Binding-site contacts:
Ligand atom O1G contacts residue SER165 of chain 1.B at 2.3 Å (h-bond).
Ligand atom N9 contacts residue ASN111 of chain 1.B at 3.3 Å (h-bond).
Ligand atom O2B contacts residue SER165 of chain 1.B at 3.8 Å.
Ligand atom O3A contacts residue GLY168 of chain 1.B at 3.5 Å.
Ligand atom O3G contacts residue ASP437 of chain 1.B at 3.1 Å (salt-bridge).
Ligand atom C8 contacts residue ASN111 of chain 1.B at 2.8 Å.
Ligand atom N6 contacts residue PRO112 of chain 1.B at 3.8 Å.
Ligand atom C4 contacts residue ASN111 of chain 1.B at 3.7 Å.
Ligand atom O2G contacts residue MG1 of chain 1.F at 2.3 Å.
Ligand atom O3G contacts residue LYS169 of chain 1.B at 3.5 Å.
Ligand atom PB contacts residue MG1 of chain 1.G at 3.3 Å.
Ligand atom N3B contacts residue MG1 of chain 1.F at 2.8 Å.
Ligand atom N7 contacts residue GLY168 of chain 1.B at 3.6 Å.
Ligand atom C5 contacts residue PRO112 of chain 1.B at 3.8 Å (hydrophobic).
Ligand atom PA contacts residue MG1 of chain 1.G at 3.2 Å.
Ligand atom PA contacts residue GLY168 of chain 1.B at 3.8 Å.
Ligand atom O5' contacts residue GLY168 of chain 1.B at 3.5 Å.
Ligand atom O2A contacts residue THR170 of chain 1.B at 3.6 Å.
Ligand atom PG contacts residue SER165 of chain 1.B at 3.3 Å.
Ligand atom O2A contacts residue GLY168 of chain 1.B at 3.4 Å.
Ligand atom O2B contacts residue GLY166 of chain 1.B at 3.5 Å (h-bond).
Ligand atom O4' contacts residue ASN111 of chain 1.B at 3.8 Å.
Ligand atom N3B contacts residue LYS169 of chain 1.B at 3.8 Å.
Ligand atom O1B contacts residue THR170 of chain 1.B at 3.6 Å (h-bond).
Ligand atom O2A contacts residue VAL171 of chain 1.B at 3.1 Å.
Ligand atom C5 contacts residue ASN111 of chain 1.B at 3.5 Å.
Ligand atom O2G contacts residue SER218 of chain 1.B at 3.5 Å (h-bond).
Ligand atom O3A contacts residue MG1 of chain 1.G at 3.7 Å.
Ligand atom PG contacts residue MG1 of chain 1.F at 2.7 Å.
Ligand atom O1A contacts residue MG1 of chain 1.G at 2.0 Å.
Ligand atom C6 contacts residue PRO112 of chain 1.B at 3.5 Å (hydrophobic).
Ligand atom C8 contacts residue GLY168 of chain 1.B at 3.8 Å.
Ligand atom N7 contacts residue ASN111 of chain 1.B at 3.0 Å (h-bond).
Ligand atom O1B contacts residue MG1 of chain 1.F at 3.8 Å.
Ligand atom O1B contacts residue MG1 of chain 1.G at 2.1 Å.
Ligand atom O2G contacts residue SER165 of chain 1.B at 3.5 Å (h-bond).
Ligand atom O3G contacts residue MG1 of chain 1.F at 2.9 Å.
Ligand atom N1 contacts residue TYR119 of chain 1.B at 3.5 Å (h-bond).
Ligand atom N3B contacts residue THR170 of chain 1.B at 2.8 Å (h-bond).
Ligand atom O1G contacts residue GLY166 of chain 1.B at 2.7 Å (h-bond).

The protein below binds the small molecule below.
Small molecule (SMILES): Nc1ncnc2c1ncn2[C@@H]1O[C@H](CO[P](=O)(O)O[P](=O)(O)NP(=O)(O)O)[C@@H](O)[C@H]1O

Sequence of chain 1.B:
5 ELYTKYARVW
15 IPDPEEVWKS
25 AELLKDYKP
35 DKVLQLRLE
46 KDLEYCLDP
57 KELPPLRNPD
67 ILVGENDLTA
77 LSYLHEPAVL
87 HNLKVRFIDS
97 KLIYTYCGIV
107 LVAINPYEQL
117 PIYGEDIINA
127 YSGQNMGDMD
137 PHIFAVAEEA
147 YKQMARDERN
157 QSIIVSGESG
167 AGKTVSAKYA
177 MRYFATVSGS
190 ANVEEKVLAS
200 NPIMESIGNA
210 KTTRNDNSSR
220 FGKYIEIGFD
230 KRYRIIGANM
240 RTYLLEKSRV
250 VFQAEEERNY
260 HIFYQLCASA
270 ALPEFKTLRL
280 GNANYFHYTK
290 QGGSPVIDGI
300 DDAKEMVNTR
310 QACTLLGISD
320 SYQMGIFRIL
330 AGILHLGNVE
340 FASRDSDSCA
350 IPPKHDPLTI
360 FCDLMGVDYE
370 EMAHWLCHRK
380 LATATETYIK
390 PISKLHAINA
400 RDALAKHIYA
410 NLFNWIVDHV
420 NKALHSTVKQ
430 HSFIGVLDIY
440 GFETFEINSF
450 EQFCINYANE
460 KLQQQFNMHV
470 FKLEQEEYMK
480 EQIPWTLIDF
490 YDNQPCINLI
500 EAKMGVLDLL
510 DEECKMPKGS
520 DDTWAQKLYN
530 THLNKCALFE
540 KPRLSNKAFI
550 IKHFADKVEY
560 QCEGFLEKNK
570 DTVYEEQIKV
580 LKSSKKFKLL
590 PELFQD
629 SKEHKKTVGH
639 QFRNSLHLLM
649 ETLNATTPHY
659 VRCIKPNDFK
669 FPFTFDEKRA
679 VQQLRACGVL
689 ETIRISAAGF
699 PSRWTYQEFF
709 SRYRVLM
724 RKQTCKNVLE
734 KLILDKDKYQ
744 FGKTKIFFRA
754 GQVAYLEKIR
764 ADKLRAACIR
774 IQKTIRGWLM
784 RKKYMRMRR